Sequence of chain 1.A:
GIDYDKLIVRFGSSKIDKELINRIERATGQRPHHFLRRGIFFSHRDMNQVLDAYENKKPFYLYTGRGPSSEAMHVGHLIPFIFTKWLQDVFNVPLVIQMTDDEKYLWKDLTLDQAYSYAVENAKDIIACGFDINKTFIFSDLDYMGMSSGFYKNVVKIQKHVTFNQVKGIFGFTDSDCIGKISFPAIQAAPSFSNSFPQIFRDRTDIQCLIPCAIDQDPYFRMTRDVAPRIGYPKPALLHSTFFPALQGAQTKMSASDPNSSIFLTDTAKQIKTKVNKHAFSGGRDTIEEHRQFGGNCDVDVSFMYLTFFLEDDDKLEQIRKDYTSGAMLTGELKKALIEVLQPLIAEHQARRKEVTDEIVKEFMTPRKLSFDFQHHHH

Binding-site contacts:
Ligand atom CH2 contacts residue GLY161 of chain 1.A at 3.5 Å.
Ligand atom CZ2 contacts residue THR160 of chain 1.A at 3.7 Å.
Ligand atom OXT contacts residue GLY163 of chain 1.A at 3.6 Å (h-bond).
Ligand atom CZ2 contacts residue PHE317 of chain 1.A at 3.4 Å (hydrophobic).
Ligand atom C contacts residue GLY163 of chain 1.A at 3.7 Å.
Ligand atom CG contacts residue GLN284 of chain 1.A at 3.8 Å.
Ligand atom CH2 contacts residue ILE307 of chain 1.A at 3.7 Å (hydrophobic).
Ligand atom CG contacts residue ARG162 of chain 1.A at 3.9 Å.
Ligand atom CA contacts residue GLN313 of chain 1.A at 3.2 Å.
Ligand atom CE2 contacts residue TYR159 of chain 1.A at 3.4 Å (hydrophobic).
Ligand atom NE1 contacts residue GLY161 of chain 1.A at 3.9 Å.
Ligand atom CH2 contacts residue THR160 of chain 1.A at 3.6 Å.
Ligand atom CD1 contacts residue THR196 of chain 1.A at 3.6 Å.
Ligand atom CZ2 contacts residue GLY161 of chain 1.A at 3.5 Å.
Ligand atom N contacts residue GLN313 of chain 1.A at 3.3 Å (h-bond).
Ligand atom CZ3 contacts residue THR160 of chain 1.A at 3.7 Å.
Ligand atom CE3 contacts residue GLY161 of chain 1.A at 3.6 Å.
Ligand atom N contacts residue GLN284 of chain 1.A at 2.7 Å (h-bond).
Ligand atom CE2 contacts residue GLY161 of chain 1.A at 3.5 Å.
Ligand atom CH2 contacts residue PHE317 of chain 1.A at 3.7 Å (hydrophobic).
Ligand atom O contacts residue GLU199 of chain 1.A at 3.5 Å (salt-bridge).
Ligand atom CA contacts residue GLN284 of chain 1.A at 3.9 Å.
Ligand atom O contacts residue GLY163 of chain 1.A at 3.8 Å.
Ligand atom NE1 contacts residue GLN194 of chain 1.A at 3.0 Å (h-bond).
Ligand atom CD1 contacts residue GLN194 of chain 1.A at 3.4 Å.
Ligand atom CZ3 contacts residue GLY161 of chain 1.A at 3.6 Å.
Ligand atom CE2 contacts residue GLN284 of chain 1.A at 3.6 Å.
Ligand atom NE1 contacts residue TYR159 of chain 1.A at 3.0 Å (h-bond).
Ligand atom CG contacts residue GLY161 of chain 1.A at 3.7 Å.
Ligand atom CZ2 contacts residue TYR159 of chain 1.A at 3.3 Å (hydrophobic).
Ligand atom CD1 contacts residue GLN284 of chain 1.A at 3.4 Å.
Ligand atom CB contacts residue ARG162 of chain 1.A at 3.8 Å.
Ligand atom O contacts residue LYS200 of chain 1.A at 3.5 Å (salt-bridge).
Ligand atom CD2 contacts residue GLY161 of chain 1.A at 3.5 Å.
Ligand atom CB contacts residue GLY161 of chain 1.A at 3.8 Å.
Ligand atom N contacts residue GLU199 of chain 1.A at 3.1 Å (salt-bridge).
Ligand atom CB contacts residue GLY163 of chain 1.A at 3.6 Å.
Ligand atom NE1 contacts residue GLN284 of chain 1.A at 3.4 Å.
Ligand atom CD2 contacts residue GLN284 of chain 1.A at 3.7 Å.
Ligand atom CZ3 contacts residue CYS309 of chain 1.A at 3.5 Å (hydrophobic).

This small molecule binds to this protein.
Small molecule (SMILES): N[C@@H](Cc1c[nH]c2ccccc12)C(=O)O